Sequence of chain 10.D:
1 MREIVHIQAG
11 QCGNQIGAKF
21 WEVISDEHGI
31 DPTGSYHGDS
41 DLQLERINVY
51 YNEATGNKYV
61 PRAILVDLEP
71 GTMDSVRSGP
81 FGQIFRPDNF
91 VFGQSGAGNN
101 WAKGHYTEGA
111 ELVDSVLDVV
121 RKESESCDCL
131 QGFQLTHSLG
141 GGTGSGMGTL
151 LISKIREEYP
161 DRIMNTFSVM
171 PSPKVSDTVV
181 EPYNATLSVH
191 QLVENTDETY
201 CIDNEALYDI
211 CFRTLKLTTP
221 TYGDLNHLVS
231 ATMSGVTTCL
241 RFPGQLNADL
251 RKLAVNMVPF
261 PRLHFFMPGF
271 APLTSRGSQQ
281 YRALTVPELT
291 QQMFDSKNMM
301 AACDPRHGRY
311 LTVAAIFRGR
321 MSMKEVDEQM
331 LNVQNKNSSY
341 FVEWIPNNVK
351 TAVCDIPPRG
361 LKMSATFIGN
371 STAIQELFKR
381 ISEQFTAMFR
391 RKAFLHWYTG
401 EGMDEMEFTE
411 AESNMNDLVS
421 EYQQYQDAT

This small molecule binds to this protein.
Small molecule (SMILES): CC(=O)O[C@H]1C(=O)[C@@]2(C)[C@H]([C@H](OC(=O)c3ccccc3)[C@]3(O)C[C@H](OC(=O)[C@H](O)[C@@H](NC(=O)c4ccccc4)c4ccccc4)C(C)=C1C3(C)C)[C@]1(OC(C)=O)CO[C@@H]1C[C@@H]2O

Binding-site contacts:
Ligand atom O13 contacts residue PRO358 of chain 10.D at 3.2 Å.
Ligand atom C07 contacts residue ASP224 of chain 10.D at 3.6 Å.
Ligand atom C41 contacts residue VAL23 of chain 10.D at 2.8 Å (hydrophobic).
Ligand atom C15 contacts residue THR274 of chain 10.D at 3.8 Å.
Ligand atom C06 contacts residue HIS227 of chain 10.D at 2.2 Å.
Ligand atom C16 contacts residue THR274 of chain 10.D at 3.6 Å.
Ligand atom C09 contacts residue HIS227 of chain 10.D at 3.6 Å.
Ligand atom C42 contacts residue VAL23 of chain 10.D at 3.2 Å (hydrophobic).
Ligand atom C40 contacts residue VAL23 of chain 10.D at 3.7 Å (hydrophobic).
Ligand atom O13 contacts residue ARG359 of chain 10.D at 3.3 Å (salt-bridge).
Ligand atom O06 contacts residue THR274 of chain 10.D at 2.9 Å (h-bond).
Ligand atom C08 contacts residue HIS227 of chain 10.D at 3.1 Å.
Ligand atom C16 contacts residue PRO272 of chain 10.D at 3.8 Å (hydrophobic).
Ligand atom C15 contacts residue LEU273 of chain 10.D at 3.7 Å (hydrophobic).
Ligand atom C07 contacts residue HIS227 of chain 10.D at 2.4 Å.
Ligand atom O05 contacts residue LEU361 of chain 10.D at 3.2 Å.
Ligand atom C04 contacts residue HIS227 of chain 10.D at 3.5 Å.
Ligand atom C33 contacts residue GLU22 of chain 10.D at 3.7 Å.
Ligand atom C42 contacts residue GLU27 of chain 10.D at 3.4 Å.
Ligand atom C15 contacts residue PRO272 of chain 10.D at 3.3 Å (hydrophobic).
Ligand atom C39 contacts residue ALA231 of chain 10.D at 3.7 Å (hydrophobic).
Ligand atom C14 contacts residue THR274 of chain 10.D at 3.6 Å.
Ligand atom C19 contacts residue THR274 of chain 10.D at 3.2 Å.
Ligand atom C41 contacts residue GLU27 of chain 10.D at 3.3 Å.
Ligand atom O12 contacts residue GLY360 of chain 10.D at 3.8 Å.
Ligand atom C05 contacts residue HIS227 of chain 10.D at 2.9 Å.
Ligand atom C28 contacts residue PRO358 of chain 10.D at 3.7 Å (hydrophobic).
Ligand atom C30 contacts residue HIS227 of chain 10.D at 3.2 Å.
Ligand atom C14 contacts residue LEU215 of chain 10.D at 3.3 Å (hydrophobic).
Ligand atom C47 contacts residue ARG276 of chain 10.D at 3.5 Å.
Ligand atom O06 contacts residue LEU215 of chain 10.D at 3.5 Å.
Ligand atom O06 contacts residue PRO272 of chain 10.D at 3.7 Å.
Ligand atom O07 contacts residue THR274 of chain 10.D at 3.7 Å.
Ligand atom C31 contacts residue HIS227 of chain 10.D at 3.6 Å.
Ligand atom O10 contacts residue GLY360 of chain 10.D at 3.8 Å.
Ligand atom O06 contacts residue LEU273 of chain 10.D at 3.0 Å.
Ligand atom C36 contacts residue HIS227 of chain 10.D at 3.4 Å.
Ligand atom O01 contacts residue ARG276 of chain 10.D at 3.7 Å.
Ligand atom O14 contacts residue HIS227 of chain 10.D at 2.3 Å (h-bond).
Ligand atom C44 contacts residue LEU361 of chain 10.D at 3.1 Å (hydrophobic).